The small molecule below binds the protein below.
Small molecule (SMILES): Nc1nc(=O)c2c([nH]1)NCC(CNc1ccc(C(=O)N[C@@H](CCC(=O)O)C(=O)O)cc1)=N2

Binding-site contacts:
Ligand atom NA2 contacts residue ALA7 of chain 1.B at 3.6 Å (h-bond).
Ligand atom O1 contacts residue ARG60 of chain 1.B at 2.7 Å (salt-bridge).
Ligand atom N8 contacts residue TYR100 of chain 1.B at 3.6 Å.
Ligand atom C8A contacts residue PHE31 of chain 1.B at 3.4 Å (hydrophobic).
Ligand atom N1 contacts residue TRP6 of chain 1.B at 3.4 Å.
Ligand atom N1 contacts residue NDP1 of chain 1.K at 3.6 Å.
Ligand atom CG contacts residue ARG32 of chain 1.B at 3.6 Å.
Ligand atom C14 contacts residue LEU50 of chain 1.B at 3.7 Å (hydrophobic).
Ligand atom C7 contacts residue NDP1 of chain 1.K at 3.2 Å.
Ligand atom C6 contacts residue NDP1 of chain 1.K at 3.4 Å.
Ligand atom N1 contacts residue PHE31 of chain 1.B at 3.5 Å.
Ligand atom N8 contacts residue ILE5 of chain 1.B at 3.6 Å (h-bond).
Ligand atom C9 contacts residue NDP1 of chain 1.K at 3.7 Å.
Ligand atom C4 contacts residue ASP27 of chain 1.B at 3.6 Å.
Ligand atom N contacts residue LEU57 of chain 1.B at 3.7 Å.
Ligand atom C12 contacts residue PHE31 of chain 1.B at 3.6 Å (hydrophobic).
Ligand atom C16 contacts residue GLN28 of chain 1.B at 3.5 Å.
Ligand atom N8 contacts residue PHE31 of chain 1.B at 3.3 Å.
Ligand atom CT contacts residue LEU57 of chain 1.B at 3.6 Å (hydrophobic).
Ligand atom C4A contacts residue NDP1 of chain 1.K at 3.4 Å.
Ligand atom O2 contacts residue ARG60 of chain 1.B at 2.9 Å (salt-bridge).
Ligand atom O4 contacts residue ASP27 of chain 1.B at 3.6 Å (salt-bridge).
Ligand atom C2 contacts residue ASP27 of chain 1.B at 3.5 Å.
Ligand atom O contacts residue VAL54 of chain 1.B at 3.5 Å.
Ligand atom NA2 contacts residue ASP27 of chain 1.B at 2.9 Å (salt-bridge).
Ligand atom N3 contacts residue ALA7 of chain 1.B at 3.6 Å.
Ligand atom OE1 contacts residue GLN28 of chain 1.B at 3.5 Å.
Ligand atom O1 contacts residue PHE31 of chain 1.B at 3.5 Å.
Ligand atom N3 contacts residue ASP27 of chain 1.B at 2.7 Å (salt-bridge).
Ligand atom C7 contacts residue ILE94 of chain 1.B at 3.2 Å (hydrophobic).
Ligand atom O1 contacts residue LEU57 of chain 1.B at 3.5 Å.
Ligand atom O1 contacts residue ARG32 of chain 1.B at 3.6 Å.
Ligand atom C2 contacts residue ALA7 of chain 1.B at 3.5 Å (hydrophobic).
Ligand atom N8 contacts residue NDP1 of chain 1.K at 3.6 Å.
Ligand atom O2 contacts residue ARG32 of chain 1.B at 3.4 Å.
Ligand atom C2 contacts residue TRP6 of chain 1.B at 3.6 Å (hydrophobic).
Ligand atom C8A contacts residue NDP1 of chain 1.K at 3.3 Å.
Ligand atom CT contacts residue ARG60 of chain 1.B at 3.5 Å.
Ligand atom NA2 contacts residue TRP6 of chain 1.B at 3.4 Å.
Ligand atom C7 contacts residue PHE31 of chain 1.B at 3.6 Å (hydrophobic).

Sequence of chain 1.B:
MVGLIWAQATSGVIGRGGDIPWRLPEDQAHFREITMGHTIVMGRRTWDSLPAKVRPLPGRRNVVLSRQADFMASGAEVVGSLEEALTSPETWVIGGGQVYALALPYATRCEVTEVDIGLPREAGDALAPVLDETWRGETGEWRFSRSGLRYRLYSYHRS